This small molecule binds to this protein.
Small molecule (SMILES): Nc1ccn([C@@H]2O[C@H](COP(=O)=O)[C@@H](O[P](=O)(O)OC[C@H]3O[C@@H](n4cnc5c4NC=NC5N)[C@H](O)[C@@H]3O)[C@H]2O)c(=O)n1

Binding-site contacts:
Ligand atom N4 contacts residue GLY39 of chain 1.MA at 3.6 Å.
Ligand atom C6 contacts residue TYR43 of chain 1.MA at 3.9 Å (hydrophobic).
Ligand atom C5' contacts residue GLN53 of chain 1.MA at 4.2 Å.
Ligand atom C5' contacts residue PHE58 of chain 1.MA at 4.4 Å (hydrophobic).
Ligand atom OP1 contacts residue PHE58 of chain 1.MA at 3.2 Å (h-bond).
Ligand atom C5' contacts residue TYR43 of chain 1.MA at 3.7 Å (hydrophobic).
Ligand atom O2 contacts residue TYR43 of chain 1.MA at 3.8 Å.
Ligand atom C2' contacts residue PRO56 of chain 1.MA at 3.4 Å (hydrophobic).
Ligand atom C1' contacts residue TYR43 of chain 1.MA at 3.8 Å (hydrophobic).
Ligand atom C4' contacts residue PRO56 of chain 1.MA at 3.4 Å (hydrophobic).
Ligand atom O2' contacts residue PRO56 of chain 1.MA at 2.4 Å (h-bond).
Ligand atom C4' contacts residue GLN53 of chain 1.MA at 4.0 Å.
Ligand atom N4 contacts residue TYR43 of chain 1.MA at 4.0 Å.
Ligand atom OP1 contacts residue VAL57 of chain 1.MA at 4.1 Å.
Ligand atom O3' contacts residue VAL57 of chain 1.MA at 3.8 Å.
Ligand atom N3 contacts residue TYR43 of chain 1.MA at 3.7 Å.
Ligand atom O2 contacts residue LYS55 of chain 1.MA at 3.0 Å (salt-bridge).
Ligand atom C4 contacts residue TYR43 of chain 1.MA at 3.9 Å (hydrophobic).
Ligand atom O3' contacts residue PRO56 of chain 1.MA at 3.3 Å (h-bond).
Ligand atom C1' contacts residue PRO56 of chain 1.MA at 4.0 Å (hydrophobic).
Ligand atom N1 contacts residue TYR43 of chain 1.MA at 3.8 Å.
Ligand atom O4' contacts residue GLN53 of chain 1.MA at 3.8 Å.
Ligand atom O3' contacts residue PHE58 of chain 1.MA at 4.2 Å.
Ligand atom C5' contacts residue VAL57 of chain 1.MA at 4.1 Å (hydrophobic).
Ligand atom P contacts residue TYR43 of chain 1.MA at 4.1 Å.
Ligand atom C2 contacts residue LYS55 of chain 1.MA at 4.1 Å.
Ligand atom N4 contacts residue LYS40 of chain 1.MA at 3.7 Å.
Ligand atom P contacts residue PHE58 of chain 1.MA at 4.3 Å.
Ligand atom O4' contacts residue PRO56 of chain 1.MA at 4.0 Å.
Ligand atom O4' contacts residue LYS55 of chain 1.MA at 3.9 Å.
Ligand atom O2' contacts residue LYS55 of chain 1.MA at 4.0 Å.
Ligand atom C5 contacts residue TYR43 of chain 1.MA at 3.9 Å (hydrophobic).
Ligand atom C2 contacts residue TYR43 of chain 1.MA at 3.6 Å (hydrophobic).
Ligand atom C1' contacts residue LYS55 of chain 1.MA at 3.7 Å.
Ligand atom C4' contacts residue VAL57 of chain 1.MA at 4.0 Å (hydrophobic).
Ligand atom C3' contacts residue PRO56 of chain 1.MA at 3.5 Å (hydrophobic).
Ligand atom N3 contacts residue GLY39 of chain 1.MA at 4.3 Å.
Ligand atom O4' contacts residue TYR43 of chain 1.MA at 3.1 Å (h-bond).
Ligand atom O5' contacts residue TYR43 of chain 1.MA at 3.9 Å.
Ligand atom C4' contacts residue TYR43 of chain 1.MA at 3.9 Å (hydrophobic).

Sequence of chain 1.MA:
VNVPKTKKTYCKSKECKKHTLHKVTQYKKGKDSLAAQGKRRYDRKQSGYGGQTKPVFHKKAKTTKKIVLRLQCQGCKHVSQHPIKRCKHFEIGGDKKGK